Sequence of chain 1.A:
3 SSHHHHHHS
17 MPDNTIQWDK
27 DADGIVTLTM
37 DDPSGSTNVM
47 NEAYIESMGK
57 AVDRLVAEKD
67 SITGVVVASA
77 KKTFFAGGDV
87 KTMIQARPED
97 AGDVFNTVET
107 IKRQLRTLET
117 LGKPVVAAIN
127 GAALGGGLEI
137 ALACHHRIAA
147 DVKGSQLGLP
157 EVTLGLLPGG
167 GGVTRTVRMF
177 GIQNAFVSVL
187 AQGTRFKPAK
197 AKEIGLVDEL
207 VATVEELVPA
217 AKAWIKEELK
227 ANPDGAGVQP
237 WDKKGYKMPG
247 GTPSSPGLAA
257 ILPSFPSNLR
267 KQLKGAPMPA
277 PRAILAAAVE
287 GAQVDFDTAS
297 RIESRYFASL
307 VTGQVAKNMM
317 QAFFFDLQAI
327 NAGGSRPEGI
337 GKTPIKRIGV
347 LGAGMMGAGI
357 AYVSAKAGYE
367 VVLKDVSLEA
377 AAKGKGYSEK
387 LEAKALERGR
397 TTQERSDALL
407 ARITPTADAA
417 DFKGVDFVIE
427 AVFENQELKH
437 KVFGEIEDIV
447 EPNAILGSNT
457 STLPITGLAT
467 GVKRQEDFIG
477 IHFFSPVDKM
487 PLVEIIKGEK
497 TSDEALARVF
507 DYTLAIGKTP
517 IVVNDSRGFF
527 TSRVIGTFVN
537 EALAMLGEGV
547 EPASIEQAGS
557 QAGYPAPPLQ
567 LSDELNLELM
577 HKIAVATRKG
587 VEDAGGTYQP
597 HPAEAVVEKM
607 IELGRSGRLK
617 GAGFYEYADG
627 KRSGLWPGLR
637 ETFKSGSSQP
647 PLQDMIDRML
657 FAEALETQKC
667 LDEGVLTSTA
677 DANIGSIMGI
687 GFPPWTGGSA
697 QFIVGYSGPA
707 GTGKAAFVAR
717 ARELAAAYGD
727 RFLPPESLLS

Binding-site contacts:
Ligand atom C8 contacts residue LEU269 of chain 1.A at 4.2 Å (hydrophobic).
Ligand atom O1 contacts residue GLN268 of chain 1.A at 3.9 Å.
Ligand atom O2 contacts residue LEU269 of chain 1.A at 3.1 Å (h-bond).
Ligand atom C7 contacts residue GLN268 of chain 1.A at 4.2 Å.
Ligand atom C2 contacts residue GLN268 of chain 1.A at 4.2 Å.
Ligand atom C3 contacts residue LEU269 of chain 1.A at 4.3 Å (hydrophobic).
Ligand atom C4 contacts residue LEU265 of chain 1.A at 4.3 Å (hydrophobic).
Ligand atom F2 contacts residue ALA187 of chain 1.A at 3.4 Å.
Ligand atom N1 contacts residue GLN188 of chain 1.A at 4.3 Å.
Ligand atom C2 contacts residue GLN188 of chain 1.A at 4.3 Å.
Ligand atom F3 contacts residue LEU269 of chain 1.A at 3.2 Å.
Ligand atom O2 contacts residue GLY559 of chain 1.A at 4.3 Å.
Ligand atom C1 contacts residue LEU269 of chain 1.A at 3.5 Å (hydrophobic).
Ligand atom C4 contacts residue GLN188 of chain 1.A at 4.1 Å.
Ligand atom C2 contacts residue LEU269 of chain 1.A at 3.9 Å (hydrophobic).
Ligand atom F1 contacts residue GLN268 of chain 1.A at 4.3 Å.
Ligand atom C1 contacts residue GLN188 of chain 1.A at 4.1 Å.
Ligand atom F1 contacts residue JXL1 of chain 1.N at 2.4 Å.
Ligand atom F1 contacts residue ALA187 of chain 1.A at 4.3 Å.
Ligand atom F2 contacts residue LEU269 of chain 1.A at 3.9 Å.
Ligand atom C3 contacts residue GLN188 of chain 1.A at 4.3 Å.
Ligand atom F2 contacts residue PRO277 of chain 1.A at 4.1 Å.
Ligand atom C8 contacts residue GLY559 of chain 1.A at 4.3 Å.
Ligand atom N2 contacts residue LEU269 of chain 1.A at 3.7 Å.
Ligand atom F3 contacts residue JXL1 of chain 1.N at 3.0 Å.
Ligand atom C4 contacts residue GLN268 of chain 1.A at 4.3 Å.
Ligand atom N1 contacts residue LEU269 of chain 1.A at 4.2 Å.
Ligand atom F3 contacts residue LEU265 of chain 1.A at 3.5 Å.
Ligand atom F3 contacts residue GLN268 of chain 1.A at 3.3 Å.
Ligand atom N2 contacts residue GLN188 of chain 1.A at 4.0 Å.
Ligand atom C4 contacts residue JXL1 of chain 1.N at 3.2 Å.
Ligand atom C6 contacts residue GLN268 of chain 1.A at 4.0 Å.
Ligand atom O2 contacts residue ALA272 of chain 1.A at 3.5 Å.
Ligand atom F2 contacts residue JXL1 of chain 1.N at 3.6 Å.
Ligand atom F2 contacts residue GLN188 of chain 1.A at 4.1 Å.
Ligand atom F1 contacts residue GLN188 of chain 1.A at 3.5 Å.
Ligand atom F2 contacts residue LEU265 of chain 1.A at 4.0 Å.
Ligand atom O3 contacts residue MET274 of chain 1.A at 4.2 Å.
Ligand atom O2 contacts residue MET274 of chain 1.A at 3.6 Å.
Ligand atom C4 contacts residue LEU269 of chain 1.A at 3.7 Å (hydrophobic).

The small molecule below binds the protein below.
Small molecule (SMILES): Cn1nc(C(F)(F)F)cc1B(O)OC[C@H](O)CO